Sequence of chain 37.A:
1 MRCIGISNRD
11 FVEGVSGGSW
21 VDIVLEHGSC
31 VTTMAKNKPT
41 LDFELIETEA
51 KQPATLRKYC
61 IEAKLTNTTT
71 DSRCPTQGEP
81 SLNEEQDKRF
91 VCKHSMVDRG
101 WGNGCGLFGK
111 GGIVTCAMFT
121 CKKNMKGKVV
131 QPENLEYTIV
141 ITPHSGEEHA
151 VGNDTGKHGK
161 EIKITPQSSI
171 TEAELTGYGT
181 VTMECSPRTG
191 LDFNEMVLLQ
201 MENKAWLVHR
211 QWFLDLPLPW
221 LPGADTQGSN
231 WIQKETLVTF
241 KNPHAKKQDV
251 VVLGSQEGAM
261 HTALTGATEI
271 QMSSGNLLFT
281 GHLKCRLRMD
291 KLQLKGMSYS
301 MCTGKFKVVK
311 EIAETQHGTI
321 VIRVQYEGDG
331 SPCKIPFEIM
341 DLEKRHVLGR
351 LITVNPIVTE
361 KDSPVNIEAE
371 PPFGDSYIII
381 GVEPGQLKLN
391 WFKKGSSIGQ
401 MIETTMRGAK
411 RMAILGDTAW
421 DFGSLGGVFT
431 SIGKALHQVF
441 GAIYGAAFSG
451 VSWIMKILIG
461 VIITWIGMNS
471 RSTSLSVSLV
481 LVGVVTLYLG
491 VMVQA

A protein and the small-molecule ligand that binds it are described below.
Small molecule (SMILES): CC(=O)N[C@@H]1[C@@H](O)[C@H](O)[C@@H](CO)O[C@H]1O

Binding-site contacts:
Ligand atom C8 contacts residue MET118 of chain 37.A at 4.3 Å (hydrophobic).
Ligand atom N2 contacts residue ASN67 of chain 37.A at 2.9 Å (h-bond).
Ligand atom C4 contacts residue ASN67 of chain 37.A at 4.2 Å.
Ligand atom C3 contacts residue ASN67 of chain 37.A at 3.8 Å.
Ligand atom C1 contacts residue ASN67 of chain 37.A at 1.4 Å.
Ligand atom C8 contacts residue PHE90 of chain 37.A at 3.7 Å (hydrophobic).
Ligand atom O5 contacts residue ASN67 of chain 37.A at 2.4 Å (h-bond).
Ligand atom O7 contacts residue ASN67 of chain 37.A at 4.3 Å.
Ligand atom C8 contacts residue ASN67 of chain 37.A at 4.3 Å.
Ligand atom C2 contacts residue ASN67 of chain 37.A at 2.5 Å.
Ligand atom C7 contacts residue ASN67 of chain 37.A at 3.9 Å.
Ligand atom C5 contacts residue ASN67 of chain 37.A at 3.7 Å.